Sequence of chain 3.D:
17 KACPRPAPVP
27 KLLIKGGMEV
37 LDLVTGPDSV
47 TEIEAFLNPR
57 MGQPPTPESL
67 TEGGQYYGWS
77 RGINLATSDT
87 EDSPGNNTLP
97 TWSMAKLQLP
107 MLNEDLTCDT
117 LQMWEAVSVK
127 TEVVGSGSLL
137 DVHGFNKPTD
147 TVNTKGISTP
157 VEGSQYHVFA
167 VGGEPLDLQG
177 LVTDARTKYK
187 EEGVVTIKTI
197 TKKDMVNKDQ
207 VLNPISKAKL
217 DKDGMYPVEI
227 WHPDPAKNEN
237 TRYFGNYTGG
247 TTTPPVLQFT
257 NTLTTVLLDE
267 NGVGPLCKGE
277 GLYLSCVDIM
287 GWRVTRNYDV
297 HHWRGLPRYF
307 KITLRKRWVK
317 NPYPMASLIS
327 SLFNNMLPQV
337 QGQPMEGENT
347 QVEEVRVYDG

This protein binds this small molecule.
Small molecule (SMILES): CC(=O)N[C@H]1[C@H]([C@H](O)[C@H](O)CO)O[C@@](O[C@H]2[C@@H](O)[C@@H](CO)O[C@@H](O[C@H]3[C@H](O)[C@@H](O)[C@H](O)O[C@@H]3CO)[C@@H]2O)(C(=O)O)C[C@@H]1O

Sequence of chain 3.C:
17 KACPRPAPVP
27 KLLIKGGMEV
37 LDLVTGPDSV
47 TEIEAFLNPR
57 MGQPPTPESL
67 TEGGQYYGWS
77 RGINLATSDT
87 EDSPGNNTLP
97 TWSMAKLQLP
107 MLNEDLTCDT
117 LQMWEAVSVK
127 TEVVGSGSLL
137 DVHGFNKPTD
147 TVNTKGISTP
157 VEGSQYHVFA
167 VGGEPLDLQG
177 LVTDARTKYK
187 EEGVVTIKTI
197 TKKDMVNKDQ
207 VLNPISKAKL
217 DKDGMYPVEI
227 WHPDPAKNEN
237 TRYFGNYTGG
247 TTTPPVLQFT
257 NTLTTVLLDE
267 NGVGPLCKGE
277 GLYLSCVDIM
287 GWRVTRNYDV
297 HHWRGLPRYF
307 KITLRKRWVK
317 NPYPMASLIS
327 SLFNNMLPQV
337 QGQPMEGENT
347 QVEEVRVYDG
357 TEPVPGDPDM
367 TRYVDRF

Binding-site contacts:
Ligand atom C4 contacts residue ARG77 of chain 3.C at 4.4 Å.
Ligand atom C3 contacts residue ARG77 of chain 3.C at 4.2 Å.
Ligand atom O8 contacts residue ARG77 of chain 3.C at 3.6 Å (salt-bridge).
Ligand atom O10 contacts residue THR291 of chain 3.C at 4.4 Å.
Ligand atom C1 contacts residue ARG77 of chain 3.C at 3.3 Å.
Ligand atom C10 contacts residue TYR72 of chain 3.C at 4.0 Å (hydrophobic).
Ligand atom C1 contacts residue GLY78 of chain 3.C at 4.2 Å.
Ligand atom C2 contacts residue GLY78 of chain 3.C at 4.1 Å.
Ligand atom C6 contacts residue TYR72 of chain 3.C at 3.9 Å (hydrophobic).
Ligand atom N5 contacts residue TYR72 of chain 3.C at 3.1 Å (h-bond).
Ligand atom C3 contacts residue HIS298 of chain 3.C at 3.5 Å.
Ligand atom C4 contacts residue HIS298 of chain 3.C at 3.8 Å.
Ligand atom O4 contacts residue TYR72 of chain 3.C at 3.8 Å.
Ligand atom C1 contacts residue TYR72 of chain 3.C at 4.3 Å (hydrophobic).
Ligand atom O3 contacts residue GLY78 of chain 3.C at 3.4 Å.
Ligand atom O6 contacts residue ASN93 of chain 3.C at 3.4 Å (h-bond).
Ligand atom C6 contacts residue ASN93 of chain 3.C at 3.7 Å.
Ligand atom C4 contacts residue GLY78 of chain 3.C at 3.2 Å.
Ligand atom O1A contacts residue TYR72 of chain 3.C at 3.6 Å.
Ligand atom O1A contacts residue HIS298 of chain 3.C at 4.3 Å.
Ligand atom C3 contacts residue GLY78 of chain 3.C at 4.3 Å.
Ligand atom C2 contacts residue ARG77 of chain 3.C at 4.4 Å.
Ligand atom O1A contacts residue ARG77 of chain 3.C at 3.0 Å (salt-bridge).
Ligand atom C4 contacts residue TYR72 of chain 3.C at 3.4 Å (hydrophobic).
Ligand atom O3 contacts residue VAL296 of chain 3.C at 4.4 Å.
Ligand atom O1B contacts residue ARG77 of chain 3.C at 2.7 Å (salt-bridge).
Ligand atom C3 contacts residue GLY78 of chain 3.C at 3.9 Å.
Ligand atom C5 contacts residue TYR72 of chain 3.C at 3.6 Å (hydrophobic).
Ligand atom O4 contacts residue ARG289 of chain 3.C at 4.4 Å.
Ligand atom O1A contacts residue GLY78 of chain 3.C at 3.8 Å.
Ligand atom C11 contacts residue TYR72 of chain 3.C at 4.3 Å (hydrophobic).
Ligand atom C11 contacts residue ASP85 of chain 3.D at 4.0 Å.
Ligand atom O9 contacts residue ARG77 of chain 3.C at 3.8 Å.
Ligand atom O4 contacts residue ASN80 of chain 3.C at 4.3 Å.
Ligand atom O4 contacts residue THR291 of chain 3.C at 3.3 Å.
Ligand atom O10 contacts residue ASN293 of chain 3.C at 4.5 Å.
Ligand atom O4 contacts residue GLY78 of chain 3.C at 3.1 Å.
Ligand atom O4 contacts residue ILE79 of chain 3.C at 3.7 Å.
Ligand atom O1B contacts residue TYR72 of chain 3.C at 4.4 Å.
Ligand atom O4 contacts residue HIS298 of chain 3.C at 3.2 Å (h-bond).